Sequence of chain 1.A:
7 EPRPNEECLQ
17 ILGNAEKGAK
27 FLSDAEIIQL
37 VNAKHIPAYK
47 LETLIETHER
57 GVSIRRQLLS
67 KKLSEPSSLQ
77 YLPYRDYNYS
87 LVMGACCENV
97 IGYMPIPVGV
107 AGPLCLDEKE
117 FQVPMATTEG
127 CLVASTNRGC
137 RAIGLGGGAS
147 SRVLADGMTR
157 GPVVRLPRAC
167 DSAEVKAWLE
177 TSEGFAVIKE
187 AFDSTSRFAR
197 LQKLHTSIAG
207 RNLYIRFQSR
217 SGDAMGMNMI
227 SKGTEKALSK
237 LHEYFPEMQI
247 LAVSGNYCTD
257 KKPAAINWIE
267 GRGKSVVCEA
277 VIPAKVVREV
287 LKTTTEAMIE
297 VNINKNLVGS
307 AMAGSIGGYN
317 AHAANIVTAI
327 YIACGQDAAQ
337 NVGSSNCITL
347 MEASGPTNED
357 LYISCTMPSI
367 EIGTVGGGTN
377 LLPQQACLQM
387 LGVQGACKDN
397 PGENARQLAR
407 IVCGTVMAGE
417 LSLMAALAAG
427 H

Binding-site contacts:
Ligand atom O7 contacts residue LYS301 of chain 1.B at 2.7 Å (salt-bridge).
Ligand atom O6 contacts residue LYS258 of chain 1.A at 3.1 Å (salt-bridge).
Ligand atom C36 contacts residue LYS301 of chain 1.B at 3.4 Å.
Ligand atom F1 contacts residue SER227 of chain 1.A at 3.5 Å.
Ligand atom C13 contacts residue HIS318 of chain 1.B at 3.5 Å.
Ligand atom C20 contacts residue ARG134 of chain 1.B at 3.5 Å.
Ligand atom C36 contacts residue LYS258 of chain 1.A at 3.4 Å.
Ligand atom C24 contacts residue ARG156 of chain 1.A at 3.7 Å.
Ligand atom C1 contacts residue LEU419 of chain 1.B at 3.5 Å (hydrophobic).
Ligand atom O4 contacts residue ASN321 of chain 1.B at 3.0 Å (h-bond).
Ligand atom C2 contacts residue LEU419 of chain 1.B at 3.7 Å (hydrophobic).
Ligand atom O6 contacts residue ARG156 of chain 1.A at 3.4 Å (salt-bridge).
Ligand atom F1 contacts residue ARG156 of chain 1.A at 3.0 Å.
Ligand atom O7 contacts residue SER250 of chain 1.A at 3.4 Å (h-bond).
Ligand atom C35 contacts residue LYS258 of chain 1.A at 3.6 Å.
Ligand atom C36 contacts residue ALA317 of chain 1.B at 3.6 Å (hydrophobic).
Ligand atom O4 contacts residue LYS257 of chain 1.A at 2.8 Å (salt-bridge).
Ligand atom O3 contacts residue ASP256 of chain 1.A at 2.9 Å (salt-bridge).
Ligand atom F1 contacts residue VAL249 of chain 1.A at 3.3 Å.
Ligand atom O6 contacts residue LYS301 of chain 1.B at 3.5 Å (salt-bridge).
Ligand atom C9 contacts residue GLU125 of chain 1.B at 3.6 Å.
Ligand atom C14 contacts residue LEU128 of chain 1.B at 3.7 Å (hydrophobic).
Ligand atom O6 contacts residue ASN252 of chain 1.A at 3.7 Å.
Ligand atom C35 contacts residue ALA317 of chain 1.B at 3.2 Å (hydrophobic).
Ligand atom C22 contacts residue ALA422 of chain 1.B at 3.5 Å (hydrophobic).
Ligand atom C14 contacts residue CYS127 of chain 1.B at 3.3 Å (hydrophobic).
Ligand atom O1 contacts residue SER131 of chain 1.B at 2.8 Å (h-bond).
Ligand atom C11 contacts residue ASP256 of chain 1.A at 3.7 Å.
Ligand atom O4 contacts residue GLU125 of chain 1.B at 2.6 Å (salt-bridge).
Ligand atom C7 contacts residue GLU125 of chain 1.B at 3.5 Å.
Ligand atom O3 contacts residue ARG156 of chain 1.A at 3.0 Å (salt-bridge).
Ligand atom C36 contacts residue SER250 of chain 1.A at 3.4 Å.
Ligand atom C30 contacts residue VAL249 of chain 1.A at 3.7 Å (hydrophobic).
Ligand atom C10 contacts residue ASP256 of chain 1.A at 3.5 Å.
Ligand atom C25 contacts residue ALA422 of chain 1.B at 3.7 Å (hydrophobic).
Ligand atom C28 contacts residue ALA422 of chain 1.B at 3.7 Å (hydrophobic).
Ligand atom O2 contacts residue CYS127 of chain 1.B at 3.0 Å.
Ligand atom O6 contacts residue SER250 of chain 1.A at 2.7 Å (h-bond).
Ligand atom C30 contacts residue ARG156 of chain 1.A at 3.4 Å.
Ligand atom O3 contacts residue MET223 of chain 1.A at 3.6 Å.

This small molecule binds to this protein.
Small molecule (SMILES): CC(C)c1c(C(=O)Nc2ccccc2O)c(-c2ccccc2)c(-c2ccc(F)cc2)n1CC[C@@H](O)C[C@@H](O)CC(=O)O

Sequence of chain 1.B:
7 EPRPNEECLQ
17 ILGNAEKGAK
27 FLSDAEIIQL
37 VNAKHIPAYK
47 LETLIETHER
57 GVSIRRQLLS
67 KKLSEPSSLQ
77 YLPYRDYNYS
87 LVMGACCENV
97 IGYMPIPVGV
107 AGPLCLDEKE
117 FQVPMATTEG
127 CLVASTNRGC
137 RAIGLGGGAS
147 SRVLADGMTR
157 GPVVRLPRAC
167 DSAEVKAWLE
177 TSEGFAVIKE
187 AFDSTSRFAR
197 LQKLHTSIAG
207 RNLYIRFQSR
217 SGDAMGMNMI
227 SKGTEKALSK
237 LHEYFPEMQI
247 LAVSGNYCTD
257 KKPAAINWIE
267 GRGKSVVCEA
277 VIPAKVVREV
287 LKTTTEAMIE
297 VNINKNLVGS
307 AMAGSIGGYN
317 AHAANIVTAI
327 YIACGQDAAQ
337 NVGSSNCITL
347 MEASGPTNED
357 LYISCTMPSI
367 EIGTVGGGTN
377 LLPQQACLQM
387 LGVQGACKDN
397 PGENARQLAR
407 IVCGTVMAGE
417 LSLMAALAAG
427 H